Binding-site contacts:
Ligand atom C5 contacts residue TRP364 of chain 1.A at 3.9 Å (hydrophobic).
Ligand atom C4 contacts residue ASN308 of chain 1.A at 4.2 Å.
Ligand atom C5 contacts residue ASN308 of chain 1.A at 3.7 Å.
Ligand atom N2 contacts residue ASN308 of chain 1.A at 2.9 Å (h-bond).
Ligand atom C7 contacts residue ASN308 of chain 1.A at 3.4 Å.
Ligand atom C6 contacts residue TRP364 of chain 1.A at 3.6 Å (hydrophobic).
Ligand atom O5 contacts residue ASN308 of chain 1.A at 2.4 Å (h-bond).
Ligand atom O5 contacts residue TRP364 of chain 1.A at 4.0 Å.
Ligand atom C2 contacts residue ASN308 of chain 1.A at 2.5 Å.
Ligand atom O7 contacts residue ASN308 of chain 1.A at 3.6 Å (h-bond).
Ligand atom C3 contacts residue ASN308 of chain 1.A at 3.8 Å.
Ligand atom C1 contacts residue ASN308 of chain 1.A at 1.4 Å.

A protein and the small-molecule ligand that binds it are described below.
Small molecule (SMILES): CC(=O)N[C@@H]1[C@@H](O)[C@H](O)[C@@H](CO)O[C@H]1O

Sequence of chain 1.A:
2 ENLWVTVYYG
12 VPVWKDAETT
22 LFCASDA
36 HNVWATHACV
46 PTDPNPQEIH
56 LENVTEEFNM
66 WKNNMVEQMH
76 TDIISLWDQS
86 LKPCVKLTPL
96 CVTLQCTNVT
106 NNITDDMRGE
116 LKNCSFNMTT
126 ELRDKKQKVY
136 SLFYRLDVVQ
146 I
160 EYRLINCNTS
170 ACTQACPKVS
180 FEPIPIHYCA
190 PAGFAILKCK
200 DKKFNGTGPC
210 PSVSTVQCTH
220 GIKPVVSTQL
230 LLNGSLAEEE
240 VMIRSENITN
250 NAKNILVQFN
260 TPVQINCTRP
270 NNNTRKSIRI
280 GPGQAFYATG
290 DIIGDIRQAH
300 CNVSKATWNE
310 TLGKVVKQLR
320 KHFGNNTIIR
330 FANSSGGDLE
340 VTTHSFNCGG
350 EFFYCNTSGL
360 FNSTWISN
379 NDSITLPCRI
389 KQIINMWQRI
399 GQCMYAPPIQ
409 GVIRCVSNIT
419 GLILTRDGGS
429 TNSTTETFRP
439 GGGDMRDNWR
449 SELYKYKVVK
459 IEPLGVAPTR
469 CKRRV